Sequence of chain 1.F:
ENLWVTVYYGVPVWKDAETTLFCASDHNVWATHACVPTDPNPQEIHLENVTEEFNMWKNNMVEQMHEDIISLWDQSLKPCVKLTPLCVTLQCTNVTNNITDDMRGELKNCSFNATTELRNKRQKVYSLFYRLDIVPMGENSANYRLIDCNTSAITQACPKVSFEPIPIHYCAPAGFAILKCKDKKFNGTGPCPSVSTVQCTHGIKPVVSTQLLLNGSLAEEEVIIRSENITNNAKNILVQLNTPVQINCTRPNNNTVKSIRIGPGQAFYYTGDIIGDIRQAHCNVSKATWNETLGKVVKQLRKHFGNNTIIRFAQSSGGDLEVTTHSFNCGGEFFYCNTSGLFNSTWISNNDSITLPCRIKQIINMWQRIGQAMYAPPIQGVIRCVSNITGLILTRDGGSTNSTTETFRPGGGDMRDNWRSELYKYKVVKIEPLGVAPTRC

Binding-site contacts:
Ligand atom C1 contacts residue ASN149 of chain 1.F at 1.4 Å.
Ligand atom C7 contacts residue LEU168 of chain 1.F at 3.9 Å (hydrophobic).
Ligand atom C8 contacts residue LEU168 of chain 1.F at 3.5 Å (hydrophobic).
Ligand atom O3 contacts residue ASP313 of chain 1.F at 4.4 Å.
Ligand atom C6 contacts residue GLY57 of chain 1.A at 4.4 Å.
Ligand atom O7 contacts residue ASN137 of chain 1.F at 3.4 Å (h-bond).
Ligand atom C8 contacts residue GLY312 of chain 1.F at 4.5 Å.
Ligand atom O6 contacts residue GLY57 of chain 1.A at 4.2 Å.
Ligand atom C7 contacts residue ASN149 of chain 1.F at 4.1 Å.
Ligand atom C8 contacts residue ASP313 of chain 1.F at 3.4 Å.
Ligand atom O4 contacts residue TYR166 of chain 1.F at 4.2 Å.
Ligand atom N2 contacts residue LEU168 of chain 1.F at 3.5 Å.
Ligand atom C6 contacts residue GLY57 of chain 1.A at 4.1 Å.
Ligand atom C7 contacts residue ASN137 of chain 1.F at 4.5 Å.
Ligand atom O4 contacts residue THR55 of chain 1.A at 4.3 Å.
Ligand atom C6 contacts residue ARG74 of chain 1.A at 4.4 Å.
Ligand atom C5 contacts residue ASN149 of chain 1.F at 3.4 Å.
Ligand atom C2 contacts residue ASN149 of chain 1.F at 2.6 Å.
Ligand atom O7 contacts residue ASN149 of chain 1.F at 4.4 Å.
Ligand atom C8 contacts residue VAL135 of chain 1.F at 4.5 Å (hydrophobic).
Ligand atom C4 contacts residue ASN149 of chain 1.F at 4.2 Å.
Ligand atom C8 contacts residue ILE314 of chain 1.F at 4.4 Å (hydrophobic).
Ligand atom O6 contacts residue GLY57 of chain 1.A at 4.0 Å.
Ligand atom C1 contacts residue THR55 of chain 1.A at 4.0 Å.
Ligand atom O7 contacts residue VAL135 of chain 1.F at 3.6 Å.
Ligand atom O5 contacts residue THR55 of chain 1.A at 4.2 Å.
Ligand atom C7 contacts residue VAL135 of chain 1.F at 4.0 Å (hydrophobic).
Ligand atom O5 contacts residue ASN149 of chain 1.F at 2.4 Å (h-bond).
Ligand atom C8 contacts residue TYR166 of chain 1.F at 3.9 Å (hydrophobic).
Ligand atom N2 contacts residue ASN149 of chain 1.F at 3.0 Å (h-bond).
Ligand atom C3 contacts residue ASN149 of chain 1.F at 3.6 Å.
Ligand atom O3 contacts residue GLY312 of chain 1.F at 4.4 Å.

Sequence of chain 1.A:
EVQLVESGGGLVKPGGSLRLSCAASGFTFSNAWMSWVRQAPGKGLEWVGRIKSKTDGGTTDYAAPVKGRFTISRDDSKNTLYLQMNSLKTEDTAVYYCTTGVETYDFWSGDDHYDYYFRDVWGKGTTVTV

This protein binds this small molecule.
Small molecule (SMILES): CC(=O)N[C@H]1[C@H](O[C@H]2[C@H](O)[C@@H](NC(C)=O)CO[C@@H]2CO)O[C@H](CO)[C@@H](O[C@@H]2O[C@H](CO)[C@@H](O)[C@H](O)[C@@H]2O)[C@@H]1O